The protein below binds the small molecule below.
Small molecule (SMILES): N[C@@H](Cc1c[nH]c2ccccc12)C(=O)O

Binding-site contacts:
Ligand atom CZ2 contacts residue THR50 of chain 1.S at 3.9 Å.
Ligand atom OXT contacts residue THR47 of chain 1.S at 2.6 Å (h-bond).
Ligand atom N contacts residue ASP27 of chain 1.T at 3.0 Å (salt-bridge).
Ligand atom CB contacts residue SER51 of chain 1.T at 3.5 Å.
Ligand atom OXT contacts residue GLY25 of chain 1.T at 3.9 Å.
Ligand atom OXT contacts residue HIS49 of chain 1.S at 3.8 Å.
Ligand atom CB contacts residue THR28 of chain 1.T at 3.4 Å.
Ligand atom CZ2 contacts residue ILE53 of chain 1.S at 4.0 Å (hydrophobic).
Ligand atom O contacts residue SER51 of chain 1.T at 2.9 Å (h-bond).
Ligand atom CD1 contacts residue GLN45 of chain 1.S at 3.6 Å.
Ligand atom N contacts residue THR23 of chain 1.T at 2.9 Å (h-bond).
Ligand atom C contacts residue SER51 of chain 1.T at 3.6 Å.
Ligand atom O contacts residue THR23 of chain 1.T at 4.0 Å.
Ligand atom CG contacts residue SER51 of chain 1.T at 3.9 Å.
Ligand atom NE1 contacts residue GLN45 of chain 1.S at 2.8 Å (h-bond).
Ligand atom CA contacts residue THR28 of chain 1.T at 3.1 Å.
Ligand atom CE2 contacts residue GLN45 of chain 1.S at 3.9 Å.
Ligand atom CE2 contacts residue THR50 of chain 1.S at 4.0 Å.
Ligand atom CA contacts residue GLY25 of chain 1.T at 3.5 Å.
Ligand atom CE3 contacts residue HIS31 of chain 1.S at 4.0 Å.
Ligand atom O contacts residue THR47 of chain 1.S at 3.6 Å.
Ligand atom CA contacts residue THR23 of chain 1.T at 3.8 Å.
Ligand atom CD1 contacts residue THR47 of chain 1.S at 3.9 Å.
Ligand atom CZ2 contacts residue ALA44 of chain 1.S at 3.9 Å (hydrophobic).
Ligand atom O contacts residue ARG24 of chain 1.T at 3.5 Å.
Ligand atom CD2 contacts residue THR50 of chain 1.S at 4.0 Å.
Ligand atom CB contacts residue THR23 of chain 1.T at 3.8 Å.
Ligand atom O contacts residue GLY25 of chain 1.T at 3.0 Å (h-bond).
Ligand atom N contacts residue GLY25 of chain 1.T at 2.8 Å (h-bond).
Ligand atom OXT contacts residue THR50 of chain 1.S at 2.9 Å (h-bond).
Ligand atom CE3 contacts residue HIS32 of chain 1.S at 4.0 Å.
Ligand atom N contacts residue THR28 of chain 1.T at 2.5 Å (h-bond).
Ligand atom CE2 contacts residue ALA44 of chain 1.S at 3.9 Å (hydrophobic).
Ligand atom CD1 contacts residue SER51 of chain 1.T at 3.5 Å.
Ligand atom CZ3 contacts residue GLY21 of chain 1.S at 3.6 Å.
Ligand atom CH2 contacts residue GLY21 of chain 1.S at 3.5 Å.
Ligand atom NE1 contacts residue ALA44 of chain 1.S at 3.7 Å.
Ligand atom C contacts residue THR47 of chain 1.S at 3.5 Å.
Ligand atom CA contacts residue SER51 of chain 1.T at 3.9 Å.
Ligand atom C contacts residue GLY25 of chain 1.T at 3.4 Å.

Sequence of chain 1.T:
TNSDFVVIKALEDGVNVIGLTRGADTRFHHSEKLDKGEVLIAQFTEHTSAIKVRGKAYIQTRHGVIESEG

Sequence of chain 1.S:
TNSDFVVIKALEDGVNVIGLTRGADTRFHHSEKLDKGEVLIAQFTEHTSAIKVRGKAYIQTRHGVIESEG